The small molecule below binds the protein below.
Small molecule (SMILES): CC(=O)N[C@H]1[C@H](O[C@H]2[C@H](O)[C@@H](NC(C)=O)CO[C@@H]2CO)O[C@H](CO)[C@@H](O[C@@H]2O[C@H](CO[C@H]3O[C@H](CO)[C@@H](O)[C@H](O)[C@@H]3O)[C@@H](O)[C@H](O[C@H]3O[C@H](CO)[C@@H](O)[C@H](O)[C@@H]3O)[C@@H]2O)[C@@H]1O

Sequence of chain 1.A:
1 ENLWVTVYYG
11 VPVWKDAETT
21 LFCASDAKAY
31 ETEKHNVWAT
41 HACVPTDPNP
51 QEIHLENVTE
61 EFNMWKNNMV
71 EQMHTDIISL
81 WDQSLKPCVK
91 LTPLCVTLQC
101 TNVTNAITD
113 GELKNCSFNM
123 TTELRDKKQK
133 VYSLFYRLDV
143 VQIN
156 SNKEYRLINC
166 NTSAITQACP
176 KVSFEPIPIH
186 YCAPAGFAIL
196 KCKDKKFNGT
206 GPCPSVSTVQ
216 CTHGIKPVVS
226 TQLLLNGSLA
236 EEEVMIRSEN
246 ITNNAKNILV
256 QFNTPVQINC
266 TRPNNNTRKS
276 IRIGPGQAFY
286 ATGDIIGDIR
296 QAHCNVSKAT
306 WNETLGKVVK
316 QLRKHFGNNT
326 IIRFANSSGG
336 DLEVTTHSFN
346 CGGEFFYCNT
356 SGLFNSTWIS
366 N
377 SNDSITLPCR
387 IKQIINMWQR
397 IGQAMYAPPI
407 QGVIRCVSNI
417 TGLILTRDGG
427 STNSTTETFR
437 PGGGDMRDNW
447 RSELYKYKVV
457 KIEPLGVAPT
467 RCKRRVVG

Binding-site contacts:
Ligand atom C4 contacts residue ASN117 of chain 1.A at 4.2 Å.
Ligand atom O7 contacts residue ASN117 of chain 1.A at 2.9 Å (h-bond).
Ligand atom C8 contacts residue ASP289 of chain 1.A at 4.5 Å.
Ligand atom C3 contacts residue TYR134 of chain 1.A at 4.2 Å (hydrophobic).
Ligand atom C7 contacts residue TYR134 of chain 1.A at 4.4 Å (hydrophobic).
Ligand atom C1 contacts residue TYR134 of chain 1.A at 4.2 Å (hydrophobic).
Ligand atom C1 contacts residue ASN117 of chain 1.A at 1.4 Å.
Ligand atom O7 contacts residue THR104 of chain 1.A at 4.3 Å.
Ligand atom C8 contacts residue VAL103 of chain 1.A at 3.6 Å (hydrophobic).
Ligand atom C5 contacts residue ASN117 of chain 1.A at 3.7 Å.
Ligand atom O7 contacts residue TYR134 of chain 1.A at 3.5 Å.
Ligand atom C7 contacts residue ASN117 of chain 1.A at 3.0 Å.
Ligand atom O5 contacts residue ASN117 of chain 1.A at 2.4 Å (h-bond).
Ligand atom O7 contacts residue VAL103 of chain 1.A at 4.2 Å.
Ligand atom C5 contacts residue TYR134 of chain 1.A at 4.5 Å (hydrophobic).
Ligand atom N2 contacts residue ASN117 of chain 1.A at 2.8 Å (h-bond).
Ligand atom C2 contacts residue ASN117 of chain 1.A at 2.4 Å.
Ligand atom C8 contacts residue ARG96 of chain 1.C at 4.2 Å.
Ligand atom O4 contacts residue TYR134 of chain 1.A at 4.5 Å.
Ligand atom C8 contacts residue ASN117 of chain 1.A at 4.2 Å.
Ligand atom O6 contacts residue SER119 of chain 1.A at 3.7 Å.
Ligand atom C3 contacts residue ASN117 of chain 1.A at 3.8 Å.
Ligand atom O6 contacts residue TYR134 of chain 1.A at 4.5 Å.

Sequence of chain 1.C:
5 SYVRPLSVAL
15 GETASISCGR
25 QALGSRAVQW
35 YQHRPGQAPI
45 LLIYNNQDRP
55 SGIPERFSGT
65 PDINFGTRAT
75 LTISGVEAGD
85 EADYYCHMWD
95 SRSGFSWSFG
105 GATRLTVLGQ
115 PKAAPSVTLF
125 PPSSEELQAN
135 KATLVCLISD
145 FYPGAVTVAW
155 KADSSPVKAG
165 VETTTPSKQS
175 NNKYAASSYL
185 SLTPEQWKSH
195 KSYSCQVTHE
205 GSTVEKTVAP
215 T